The small molecule below binds the protein below.
Small molecule (SMILES): N[C@@H](CCC(=O)O)C(=O)O

Binding-site contacts:
Ligand atom CG contacts residue VAL138 of chain 1.B at 4.3 Å (hydrophobic).
Ligand atom OXT contacts residue LEU90 of chain 1.B at 3.5 Å.
Ligand atom CD contacts residue ALA142 of chain 1.B at 4.4 Å (hydrophobic).
Ligand atom CD contacts residue GLU191 of chain 1.B at 3.9 Å.
Ligand atom OE1 contacts residue GLU191 of chain 1.B at 4.2 Å.
Ligand atom CB contacts residue GLU191 of chain 1.B at 4.3 Å.
Ligand atom CD contacts residue THR143 of chain 1.B at 3.3 Å.
Ligand atom OE2 contacts residue GLU191 of chain 1.B at 3.8 Å.
Ligand atom N contacts residue ALA91 of chain 1.B at 4.4 Å.
Ligand atom CG contacts residue GLU191 of chain 1.B at 3.8 Å.
Ligand atom CB contacts residue ALA142 of chain 1.B at 4.3 Å (hydrophobic).
Ligand atom CA contacts residue PRO89 of chain 1.B at 4.0 Å (hydrophobic).
Ligand atom N contacts residue TYR61 of chain 1.B at 3.8 Å.
Ligand atom C contacts residue PRO89 of chain 1.B at 4.1 Å (hydrophobic).
Ligand atom OE1 contacts residue THR143 of chain 1.B at 3.0 Å (h-bond).
Ligand atom CA contacts residue GLU191 of chain 1.B at 3.3 Å.
Ligand atom CA contacts residue TYR61 of chain 1.B at 3.9 Å (hydrophobic).
Ligand atom C contacts residue TYR61 of chain 1.B at 3.4 Å (hydrophobic).
Ligand atom OXT contacts residue ARG96 of chain 1.B at 3.0 Å (salt-bridge).
Ligand atom CA contacts residue ALA142 of chain 1.B at 4.1 Å (hydrophobic).
Ligand atom OXT contacts residue TYR61 of chain 1.B at 3.5 Å.
Ligand atom CG contacts residue ASN174 of chain 1.B at 4.0 Å.
Ligand atom C contacts residue GLU191 of chain 1.B at 4.2 Å.
Ligand atom O contacts residue TYR61 of chain 1.B at 3.2 Å.
Ligand atom C contacts residue ALA142 of chain 1.B at 3.7 Å (hydrophobic).
Ligand atom OXT contacts residue PRO89 of chain 1.B at 3.4 Å (h-bond).
Ligand atom C contacts residue ARG96 of chain 1.B at 3.5 Å.
Ligand atom N contacts residue TYR217 of chain 1.B at 4.0 Å.
Ligand atom N contacts residue GLU191 of chain 1.B at 2.8 Å (salt-bridge).
Ligand atom O contacts residue ALA142 of chain 1.B at 2.8 Å (h-bond).
Ligand atom N contacts residue PRO89 of chain 1.B at 2.8 Å (h-bond).
Ligand atom CB contacts residue TYR61 of chain 1.B at 3.6 Å (hydrophobic).
Ligand atom OXT contacts residue ALA91 of chain 1.B at 2.9 Å (h-bond).
Ligand atom OXT contacts residue ALA142 of chain 1.B at 4.2 Å.
Ligand atom O contacts residue GLY141 of chain 1.B at 3.3 Å.
Ligand atom OE2 contacts residue THR143 of chain 1.B at 2.7 Å (h-bond).
Ligand atom C contacts residue ALA91 of chain 1.B at 4.1 Å (hydrophobic).
Ligand atom OE1 contacts residue GLY141 of chain 1.B at 3.7 Å.
Ligand atom OE1 contacts residue ALA142 of chain 1.B at 3.2 Å (h-bond).
Ligand atom O contacts residue ARG96 of chain 1.B at 2.8 Å (salt-bridge).

Sequence of chain 1.B:
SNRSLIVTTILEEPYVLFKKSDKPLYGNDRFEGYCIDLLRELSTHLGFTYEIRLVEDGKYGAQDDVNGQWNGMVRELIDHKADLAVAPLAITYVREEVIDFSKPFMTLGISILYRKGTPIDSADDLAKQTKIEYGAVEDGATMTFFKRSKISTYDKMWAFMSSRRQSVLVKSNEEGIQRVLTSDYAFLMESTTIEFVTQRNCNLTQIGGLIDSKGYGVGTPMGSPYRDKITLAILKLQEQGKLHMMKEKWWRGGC